Sequence of chain 1.C:
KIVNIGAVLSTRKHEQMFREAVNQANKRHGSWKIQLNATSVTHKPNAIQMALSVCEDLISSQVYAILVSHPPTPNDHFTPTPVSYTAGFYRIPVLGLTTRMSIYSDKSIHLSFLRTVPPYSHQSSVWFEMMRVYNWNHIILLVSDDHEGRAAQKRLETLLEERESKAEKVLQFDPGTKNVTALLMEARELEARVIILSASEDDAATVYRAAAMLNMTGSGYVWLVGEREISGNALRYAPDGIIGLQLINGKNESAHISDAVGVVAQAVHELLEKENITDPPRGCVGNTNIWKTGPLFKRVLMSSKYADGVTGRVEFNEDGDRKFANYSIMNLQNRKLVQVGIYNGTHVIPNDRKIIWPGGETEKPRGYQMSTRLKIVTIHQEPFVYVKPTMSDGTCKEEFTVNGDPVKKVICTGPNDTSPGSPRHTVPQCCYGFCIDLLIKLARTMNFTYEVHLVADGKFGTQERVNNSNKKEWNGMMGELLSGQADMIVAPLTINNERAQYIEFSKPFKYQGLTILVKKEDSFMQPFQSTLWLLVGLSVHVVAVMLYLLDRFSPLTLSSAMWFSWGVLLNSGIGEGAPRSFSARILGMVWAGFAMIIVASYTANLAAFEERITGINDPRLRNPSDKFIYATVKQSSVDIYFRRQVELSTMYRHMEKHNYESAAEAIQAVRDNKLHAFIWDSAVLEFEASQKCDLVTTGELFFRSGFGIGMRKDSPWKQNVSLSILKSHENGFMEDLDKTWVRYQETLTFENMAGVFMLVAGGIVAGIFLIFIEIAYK

A small-molecule ligand and the protein it binds are described below.
Small molecule (SMILES): CC(=O)N[C@@H]1[C@@H](O)[C@H](O)[C@@H](CO)O[C@H]1O

Binding-site contacts:
Ligand atom O7 contacts residue ASN771 of chain 1.C at 3.0 Å (h-bond).
Ligand atom N2 contacts residue LEU774 of chain 1.C at 3.5 Å.
Ligand atom O5 contacts residue PRO767 of chain 1.C at 4.2 Å.
Ligand atom C8 contacts residue ASN771 of chain 1.C at 4.4 Å.
Ligand atom C5 contacts residue ASN771 of chain 1.C at 3.8 Å.
Ligand atom O6 contacts residue PRO767 of chain 1.C at 4.3 Å.
Ligand atom C7 contacts residue MET470 of chain 1.C at 4.2 Å (hydrophobic).
Ligand atom O7 contacts residue LEU774 of chain 1.C at 4.2 Å.
Ligand atom C4 contacts residue ASN771 of chain 1.C at 4.3 Å.
Ligand atom C7 contacts residue LEU774 of chain 1.C at 4.1 Å (hydrophobic).
Ligand atom O6 contacts residue ASN771 of chain 1.C at 4.3 Å.
Ligand atom C6 contacts residue PRO767 of chain 1.C at 4.0 Å (hydrophobic).
Ligand atom C3 contacts residue ASN771 of chain 1.C at 3.8 Å.
Ligand atom C2 contacts residue LEU774 of chain 1.C at 4.3 Å (hydrophobic).
Ligand atom O7 contacts residue MET470 of chain 1.C at 3.4 Å.
Ligand atom C7 contacts residue ASN771 of chain 1.C at 3.2 Å.
Ligand atom O5 contacts residue ASN771 of chain 1.C at 2.5 Å (h-bond).
Ligand atom N2 contacts residue ASN771 of chain 1.C at 3.0 Å (h-bond).
Ligand atom C1 contacts residue ASN771 of chain 1.C at 1.5 Å.
Ligand atom C2 contacts residue ASN771 of chain 1.C at 2.5 Å.
Ligand atom C1 contacts residue MET470 of chain 1.C at 4.4 Å (hydrophobic).